Sequence of chain 1.H:
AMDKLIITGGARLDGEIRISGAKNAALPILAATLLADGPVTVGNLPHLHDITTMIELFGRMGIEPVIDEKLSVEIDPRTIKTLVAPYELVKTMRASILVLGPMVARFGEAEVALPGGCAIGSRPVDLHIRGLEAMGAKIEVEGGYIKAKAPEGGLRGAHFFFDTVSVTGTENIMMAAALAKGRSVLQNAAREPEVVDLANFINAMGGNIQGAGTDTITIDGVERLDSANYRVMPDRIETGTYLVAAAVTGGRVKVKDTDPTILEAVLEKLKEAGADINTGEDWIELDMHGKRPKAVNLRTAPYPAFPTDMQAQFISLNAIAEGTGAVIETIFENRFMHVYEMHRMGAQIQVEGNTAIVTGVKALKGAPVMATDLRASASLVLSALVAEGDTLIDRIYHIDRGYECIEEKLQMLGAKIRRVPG

A protein and the small-molecule ligand that binds it are described below.
Small molecule (SMILES): C=C(O[C@H]1[C@H](O)[C@@H](CO)O[C@H](O[P](=O)(O)O[P](=O)(O)OC[C@H]2O[C@@H](n3ccc(=O)[nH]c3=O)[C@H](O)[C@@H]2O)[C@@H]1NC(C)=O)C(=O)O

Binding-site contacts:
Ligand atom C5U contacts residue SER168 of chain 1.H at 3.4 Å.
Ligand atom O1A contacts residue VAL169 of chain 1.H at 3.4 Å (h-bond).
Ligand atom O2B contacts residue THR170 of chain 1.H at 3.5 Å (h-bond).
Ligand atom C2D contacts residue SER124 of chain 1.H at 3.6 Å.
Ligand atom C2 contacts residue ASN26 of chain 1.H at 3.5 Å.
Ligand atom O4D contacts residue THR166 of chain 1.H at 3.3 Å.
Ligand atom O1A contacts residue SER168 of chain 1.H at 2.6 Å (h-bond).
Ligand atom O1B contacts residue VAL169 of chain 1.H at 3.6 Å.
Ligand atom C4 contacts residue ASP311 of chain 1.H at 3.6 Å.
Ligand atom O4 contacts residue PHE334 of chain 1.H at 3.6 Å.
Ligand atom C1E contacts residue LYS25 of chain 1.H at 3.7 Å.
Ligand atom O4 contacts residue ASP311 of chain 1.H at 2.8 Å (salt-bridge).
Ligand atom O3D contacts residue ILE333 of chain 1.H at 3.0 Å (h-bond).
Ligand atom C7 contacts residue ASN26 of chain 1.H at 3.6 Å.
Ligand atom O2E contacts residue LEU376 of chain 1.H at 3.6 Å.
Ligand atom C5D contacts residue VAL167 of chain 1.H at 3.7 Å (hydrophobic).
Ligand atom N3U contacts residue PRO126 of chain 1.H at 3.3 Å (h-bond).
Ligand atom C4U contacts residue PRO126 of chain 1.H at 3.0 Å (hydrophobic).
Ligand atom O4U contacts residue PRO126 of chain 1.H at 3.2 Å (h-bond).
Ligand atom O1 contacts residue ARG125 of chain 1.H at 3.5 Å (salt-bridge).
Ligand atom O2E contacts residue LYS25 of chain 1.H at 2.6 Å (salt-bridge).
Ligand atom N2 contacts residue ASN26 of chain 1.H at 3.7 Å.
Ligand atom O2D contacts residue PRO126 of chain 1.H at 3.5 Å.
Ligand atom O2A contacts residue VAL169 of chain 1.H at 3.3 Å (h-bond).
Ligand atom C5U contacts residue PRO126 of chain 1.H at 3.4 Å (hydrophobic).
Ligand atom O1E contacts residue LEU376 of chain 1.H at 3.6 Å.
Ligand atom O3 contacts residue ASP311 of chain 1.H at 3.3 Å (salt-bridge).
Ligand atom O4 contacts residue THR310 of chain 1.H at 3.6 Å.
Ligand atom O3 contacts residue ASN26 of chain 1.H at 3.5 Å (h-bond).
Ligand atom PB contacts residue THR170 of chain 1.H at 3.6 Å.
Ligand atom C4U contacts residue ASP128 of chain 1.H at 3.5 Å.
Ligand atom O2D contacts residue SER124 of chain 1.H at 2.7 Å (h-bond).
Ligand atom O4U contacts residue VAL127 of chain 1.H at 3.6 Å.
Ligand atom O4U contacts residue LEU129 of chain 1.H at 3.1 Å (h-bond).
Ligand atom O4U contacts residue ASP128 of chain 1.H at 3.2 Å (salt-bridge).
Ligand atom O2E contacts residue ASN26 of chain 1.H at 3.4 Å (h-bond).
Ligand atom O7 contacts residue ASN26 of chain 1.H at 3.5 Å.
Ligand atom N3U contacts residue ASP128 of chain 1.H at 2.9 Å (salt-bridge).
Ligand atom O1B contacts residue THR170 of chain 1.H at 2.7 Å (h-bond).
Ligand atom O2B contacts residue ARG125 of chain 1.H at 3.6 Å (salt-bridge).